Binding-site contacts:
Ligand atom C6 contacts residue PHE786 of chain 1.G at 4.3 Å (hydrophobic).
Ligand atom O5 contacts residue LYS1000 of chain 1.G at 4.5 Å.
Ligand atom C3 contacts residue ASN785 of chain 1.G at 3.8 Å.
Ligand atom O7 contacts residue ASN785 of chain 1.G at 3.1 Å (h-bond).
Ligand atom N2 contacts residue ASN1145 of chain 1.G at 4.4 Å.
Ligand atom C7 contacts residue ASN785 of chain 1.G at 3.2 Å.
Ligand atom O6 contacts residue SER787 of chain 1.G at 4.3 Å.
Ligand atom C6 contacts residue LYS1000 of chain 1.G at 4.2 Å.
Ligand atom O5 contacts residue PHE786 of chain 1.G at 4.4 Å.
Ligand atom O7 contacts residue ASN1145 of chain 1.G at 2.4 Å (h-bond).
Ligand atom N2 contacts residue ASN785 of chain 1.G at 2.9 Å (h-bond).
Ligand atom C8 contacts residue GLN1003 of chain 1.G at 3.7 Å.
Ligand atom C1 contacts residue ASN785 of chain 1.G at 1.4 Å.
Ligand atom O5 contacts residue ASN785 of chain 1.G at 2.3 Å (h-bond).
Ligand atom C2 contacts residue ASN785 of chain 1.G at 2.4 Å.
Ligand atom C5 contacts residue ASN785 of chain 1.G at 3.6 Å.
Ligand atom C8 contacts residue ASN1145 of chain 1.G at 4.3 Å.
Ligand atom C8 contacts residue ASN785 of chain 1.G at 4.4 Å.
Ligand atom C6 contacts residue ASN785 of chain 1.G at 4.4 Å.
Ligand atom C4 contacts residue ASN785 of chain 1.G at 4.2 Å.
Ligand atom C7 contacts residue ASN1145 of chain 1.G at 3.5 Å.

Sequence of chain 1.G:
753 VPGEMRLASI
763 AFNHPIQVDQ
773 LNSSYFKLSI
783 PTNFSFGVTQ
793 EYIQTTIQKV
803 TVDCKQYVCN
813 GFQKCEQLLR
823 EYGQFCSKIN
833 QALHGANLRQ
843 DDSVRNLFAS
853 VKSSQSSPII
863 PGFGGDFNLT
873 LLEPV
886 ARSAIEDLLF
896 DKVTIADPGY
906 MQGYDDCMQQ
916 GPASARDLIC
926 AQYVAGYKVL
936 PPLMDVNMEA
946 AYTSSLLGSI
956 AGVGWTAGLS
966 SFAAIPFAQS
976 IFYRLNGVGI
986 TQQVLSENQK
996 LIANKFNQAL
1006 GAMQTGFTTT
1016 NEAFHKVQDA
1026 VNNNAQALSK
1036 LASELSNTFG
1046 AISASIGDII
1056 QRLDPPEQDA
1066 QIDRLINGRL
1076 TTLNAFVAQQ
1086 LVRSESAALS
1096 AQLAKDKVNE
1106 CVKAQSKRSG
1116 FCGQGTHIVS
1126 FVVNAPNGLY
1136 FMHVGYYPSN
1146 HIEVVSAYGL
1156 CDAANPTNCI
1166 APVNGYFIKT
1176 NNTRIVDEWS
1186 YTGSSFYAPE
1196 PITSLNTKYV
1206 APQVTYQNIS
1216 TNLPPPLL

The small molecule below binds the protein below.
Small molecule (SMILES): CC(=O)N[C@H]1[C@H](O[C@H]2[C@H](O)[C@@H](NC(C)=O)CO[C@@H]2CO)O[C@H](CO)[C@@H](O)[C@@H]1O